This protein binds this small molecule.
Small molecule (SMILES): CC(=O)N[C@H]1[C@H](O[C@H]2[C@H](O)[C@@H](NC(C)=O)CO[C@@H]2CO)O[C@H](CO)[C@@H](O)[C@@H]1O

Binding-site contacts:
Ligand atom O5 contacts residue ILE145 of chain 1.A at 3.7 Å.
Ligand atom C2 contacts residue ASN188 of chain 1.A at 2.5 Å.
Ligand atom O5 contacts residue ASN188 of chain 1.A at 2.4 Å (h-bond).
Ligand atom N2 contacts residue ASN188 of chain 1.A at 2.9 Å (h-bond).
Ligand atom C8 contacts residue LYS186 of chain 1.A at 3.7 Å.
Ligand atom C7 contacts residue LYS186 of chain 1.A at 4.4 Å.
Ligand atom C4 contacts residue ASN188 of chain 1.A at 4.2 Å.
Ligand atom N2 contacts residue LYS186 of chain 1.A at 4.0 Å.
Ligand atom C3 contacts residue ASN188 of chain 1.A at 3.8 Å.
Ligand atom C1 contacts residue ASN188 of chain 1.A at 1.4 Å.
Ligand atom C5 contacts residue ASN188 of chain 1.A at 3.7 Å.
Ligand atom O7 contacts residue ASN188 of chain 1.A at 4.4 Å.
Ligand atom O6 contacts residue ILE145 of chain 1.A at 4.0 Å.
Ligand atom C1 contacts residue ILE145 of chain 1.A at 4.2 Å (hydrophobic).
Ligand atom C7 contacts residue ASN188 of chain 1.A at 3.9 Å.

Sequence of chain 1.A:
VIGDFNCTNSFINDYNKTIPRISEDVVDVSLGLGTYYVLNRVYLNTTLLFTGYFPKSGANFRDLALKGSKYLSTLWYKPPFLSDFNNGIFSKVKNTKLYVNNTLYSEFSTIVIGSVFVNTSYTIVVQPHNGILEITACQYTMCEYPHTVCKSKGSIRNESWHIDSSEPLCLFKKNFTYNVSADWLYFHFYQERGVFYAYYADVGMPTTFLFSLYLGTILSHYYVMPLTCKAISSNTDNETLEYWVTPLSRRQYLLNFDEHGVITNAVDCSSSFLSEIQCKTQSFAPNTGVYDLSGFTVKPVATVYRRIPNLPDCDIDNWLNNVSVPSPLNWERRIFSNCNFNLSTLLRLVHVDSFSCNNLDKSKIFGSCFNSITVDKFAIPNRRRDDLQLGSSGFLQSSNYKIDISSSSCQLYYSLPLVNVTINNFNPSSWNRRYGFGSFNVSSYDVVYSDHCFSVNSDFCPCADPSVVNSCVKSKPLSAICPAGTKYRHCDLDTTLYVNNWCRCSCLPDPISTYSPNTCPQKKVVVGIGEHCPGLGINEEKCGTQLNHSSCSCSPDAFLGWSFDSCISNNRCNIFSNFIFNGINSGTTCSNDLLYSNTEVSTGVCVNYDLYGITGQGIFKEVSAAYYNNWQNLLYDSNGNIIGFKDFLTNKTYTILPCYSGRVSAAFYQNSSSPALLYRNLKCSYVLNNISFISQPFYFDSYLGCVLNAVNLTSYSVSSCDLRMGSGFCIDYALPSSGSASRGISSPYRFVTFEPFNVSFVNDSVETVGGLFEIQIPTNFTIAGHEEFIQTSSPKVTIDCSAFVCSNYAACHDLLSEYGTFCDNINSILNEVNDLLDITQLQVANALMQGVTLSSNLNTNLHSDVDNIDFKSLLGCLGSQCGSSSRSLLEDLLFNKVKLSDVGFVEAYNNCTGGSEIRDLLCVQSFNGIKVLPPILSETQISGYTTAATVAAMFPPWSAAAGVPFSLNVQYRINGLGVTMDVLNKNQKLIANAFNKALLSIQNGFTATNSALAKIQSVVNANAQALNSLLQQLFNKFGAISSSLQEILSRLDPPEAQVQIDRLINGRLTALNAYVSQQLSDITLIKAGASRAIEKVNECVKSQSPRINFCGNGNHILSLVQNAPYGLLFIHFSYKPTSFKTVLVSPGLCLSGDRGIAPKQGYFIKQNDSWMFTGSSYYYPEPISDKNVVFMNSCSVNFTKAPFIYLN